A small-molecule ligand and the protein it binds are described below.
Small molecule (SMILES): CC(=O)N[C@H]1[C@H](O[C@H]2[C@H](O)[C@@H](NC(C)=O)CO[C@@H]2CO)O[C@H](CO)[C@@H](O)[C@@H]1O

Sequence of chain 3.A:
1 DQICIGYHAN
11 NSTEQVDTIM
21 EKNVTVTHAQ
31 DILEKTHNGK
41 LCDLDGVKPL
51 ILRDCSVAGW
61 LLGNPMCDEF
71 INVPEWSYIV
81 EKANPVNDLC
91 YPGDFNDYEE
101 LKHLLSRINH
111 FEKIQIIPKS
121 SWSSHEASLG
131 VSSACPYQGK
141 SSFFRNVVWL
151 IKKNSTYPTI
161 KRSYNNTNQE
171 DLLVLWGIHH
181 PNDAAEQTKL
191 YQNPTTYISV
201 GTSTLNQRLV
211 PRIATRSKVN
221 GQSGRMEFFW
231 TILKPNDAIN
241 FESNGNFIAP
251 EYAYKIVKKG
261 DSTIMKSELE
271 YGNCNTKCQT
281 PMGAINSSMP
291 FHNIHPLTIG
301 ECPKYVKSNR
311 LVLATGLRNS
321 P

Binding-site contacts:
Ligand atom C4 contacts residue ASN23 of chain 3.A at 4.2 Å.
Ligand atom N2 contacts residue ASN23 of chain 3.A at 3.0 Å (h-bond).
Ligand atom O5 contacts residue ASN23 of chain 3.A at 2.4 Å (h-bond).
Ligand atom C3 contacts residue ASN23 of chain 3.A at 3.9 Å.
Ligand atom C8 contacts residue LYS22 of chain 3.A at 3.8 Å.
Ligand atom O7 contacts residue ASN23 of chain 3.A at 3.4 Å (h-bond).
Ligand atom C2 contacts residue ASN23 of chain 3.A at 2.5 Å.
Ligand atom C7 contacts residue ASN23 of chain 3.A at 3.5 Å.
Ligand atom C5 contacts residue ASN23 of chain 3.A at 3.6 Å.
Ligand atom C1 contacts residue ASN23 of chain 3.A at 1.4 Å.